Sequence of chain 1.B:
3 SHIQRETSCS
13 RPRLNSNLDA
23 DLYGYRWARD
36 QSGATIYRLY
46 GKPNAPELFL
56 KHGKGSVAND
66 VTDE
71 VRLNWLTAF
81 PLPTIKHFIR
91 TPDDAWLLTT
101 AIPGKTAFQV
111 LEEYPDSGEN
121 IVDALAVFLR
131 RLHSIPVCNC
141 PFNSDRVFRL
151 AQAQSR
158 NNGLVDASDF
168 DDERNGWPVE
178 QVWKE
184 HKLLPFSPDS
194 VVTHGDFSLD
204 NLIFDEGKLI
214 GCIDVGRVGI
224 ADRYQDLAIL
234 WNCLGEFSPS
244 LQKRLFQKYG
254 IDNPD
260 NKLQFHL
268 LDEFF

A protein and the small-molecule ligand that binds it are described below.
Small molecule (SMILES): CC(C)(C)n1nc(-c2cccc3ccccc23)c2c(N)ncnc21

Binding-site contacts:
Ligand atom N1 contacts residue PHE54 of chain 1.B at 3.9 Å.
Ligand atom N1 contacts residue ILE102 of chain 1.B at 2.9 Å (h-bond).
Ligand atom CAQ contacts residue PHE54 of chain 1.B at 4.1 Å (hydrophobic).
Ligand atom N1 contacts residue ILE216 of chain 1.B at 4.0 Å.
Ligand atom C5 contacts residue ILE216 of chain 1.B at 4.0 Å (hydrophobic).
Ligand atom NAD contacts residue PHE54 of chain 1.B at 4.0 Å.
Ligand atom C4 contacts residue PHE54 of chain 1.B at 3.7 Å (hydrophobic).
Ligand atom CAA contacts residue LYS56 of chain 1.B at 3.9 Å.
Ligand atom NAO contacts residue ILE216 of chain 1.B at 3.8 Å.
Ligand atom CAL contacts residue PHE54 of chain 1.B at 4.0 Å (hydrophobic).
Ligand atom C2 contacts residue PRO83 of chain 1.B at 3.6 Å (hydrophobic).
Ligand atom CAI contacts residue ILE206 of chain 1.B at 4.2 Å (hydrophobic).
Ligand atom C2 contacts residue ILE102 of chain 1.B at 3.8 Å (hydrophobic).
Ligand atom CAA contacts residue ILE41 of chain 1.B at 4.0 Å (hydrophobic).
Ligand atom CAT contacts residue PHE54 of chain 1.B at 4.1 Å (hydrophobic).
Ligand atom N3 contacts residue PHE54 of chain 1.B at 3.7 Å.
Ligand atom NAW contacts residue ILE216 of chain 1.B at 3.8 Å.
Ligand atom C2 contacts residue THR100 of chain 1.B at 3.9 Å.
Ligand atom CAR contacts residue ILE216 of chain 1.B at 3.8 Å (hydrophobic).
Ligand atom N3 contacts residue ILE216 of chain 1.B at 3.9 Å.
Ligand atom C6 contacts residue ILE102 of chain 1.B at 3.7 Å (hydrophobic).
Ligand atom C2 contacts residue ALA101 of chain 1.B at 4.1 Å (hydrophobic).
Ligand atom CAC contacts residue ILE216 of chain 1.B at 4.1 Å (hydrophobic).
Ligand atom C6 contacts residue ILE216 of chain 1.B at 4.2 Å (hydrophobic).
Ligand atom C5 contacts residue PHE54 of chain 1.B at 3.4 Å (hydrophobic).
Ligand atom CAG contacts residue GLY104 of chain 1.B at 4.1 Å.
Ligand atom NAW contacts residue PHE54 of chain 1.B at 4.1 Å.
Ligand atom CAA contacts residue PHE54 of chain 1.B at 3.6 Å (hydrophobic).
Ligand atom C2 contacts residue PHE54 of chain 1.B at 3.9 Å (hydrophobic).
Ligand atom C4 contacts residue ILE216 of chain 1.B at 4.0 Å (hydrophobic).
Ligand atom NAD contacts residue ILE102 of chain 1.B at 2.8 Å (h-bond).
Ligand atom CAR contacts residue PHE54 of chain 1.B at 3.9 Å (hydrophobic).
Ligand atom C6 contacts residue PHE54 of chain 1.B at 3.5 Å (hydrophobic).
Ligand atom CAC contacts residue LYS56 of chain 1.B at 3.9 Å.
Ligand atom NAO contacts residue PHE54 of chain 1.B at 4.0 Å.
Ligand atom CAB contacts residue ILE41 of chain 1.B at 3.6 Å (hydrophobic).
Ligand atom C2 contacts residue ILE216 of chain 1.B at 3.8 Å (hydrophobic).
Ligand atom N3 contacts residue PRO83 of chain 1.B at 4.2 Å.
Ligand atom N1 contacts residue ALA101 of chain 1.B at 3.7 Å.
Ligand atom CAE contacts residue ASP32 of chain 1.B at 4.0 Å.